Binding-site contacts:
Ligand atom C7 contacts residue LYS585 of chain 1.C at 3.6 Å.
Ligand atom O7 contacts residue ASN337 of chain 1.C at 3.8 Å.
Ligand atom C8 contacts residue LYS585 of chain 1.C at 3.5 Å.
Ligand atom C2 contacts residue LYS585 of chain 1.C at 3.8 Å.
Ligand atom N2 contacts residue THR586 of chain 1.C at 4.3 Å.
Ligand atom C1 contacts residue LYS585 of chain 1.C at 3.6 Å.
Ligand atom N2 contacts residue ASN337 of chain 1.C at 2.7 Å (h-bond).
Ligand atom N2 contacts residue LYS585 of chain 1.C at 2.9 Å (salt-bridge).
Ligand atom C8 contacts residue THR586 of chain 1.C at 3.9 Å.
Ligand atom C2 contacts residue ASN337 of chain 1.C at 2.3 Å.
Ligand atom C8 contacts residue ASN337 of chain 1.C at 4.4 Å.
Ligand atom C7 contacts residue ASN337 of chain 1.C at 3.4 Å.
Ligand atom C8 contacts residue SER587 of chain 1.C at 3.9 Å.
Ligand atom C3 contacts residue ASN337 of chain 1.C at 3.6 Å.
Ligand atom C1 contacts residue ASN337 of chain 1.C at 1.4 Å.
Ligand atom C4 contacts residue ASN337 of chain 1.C at 4.2 Å.
Ligand atom C5 contacts residue ASN337 of chain 1.C at 3.6 Å.
Ligand atom O5 contacts residue ASN337 of chain 1.C at 2.4 Å (h-bond).

Sequence of chain 1.C:
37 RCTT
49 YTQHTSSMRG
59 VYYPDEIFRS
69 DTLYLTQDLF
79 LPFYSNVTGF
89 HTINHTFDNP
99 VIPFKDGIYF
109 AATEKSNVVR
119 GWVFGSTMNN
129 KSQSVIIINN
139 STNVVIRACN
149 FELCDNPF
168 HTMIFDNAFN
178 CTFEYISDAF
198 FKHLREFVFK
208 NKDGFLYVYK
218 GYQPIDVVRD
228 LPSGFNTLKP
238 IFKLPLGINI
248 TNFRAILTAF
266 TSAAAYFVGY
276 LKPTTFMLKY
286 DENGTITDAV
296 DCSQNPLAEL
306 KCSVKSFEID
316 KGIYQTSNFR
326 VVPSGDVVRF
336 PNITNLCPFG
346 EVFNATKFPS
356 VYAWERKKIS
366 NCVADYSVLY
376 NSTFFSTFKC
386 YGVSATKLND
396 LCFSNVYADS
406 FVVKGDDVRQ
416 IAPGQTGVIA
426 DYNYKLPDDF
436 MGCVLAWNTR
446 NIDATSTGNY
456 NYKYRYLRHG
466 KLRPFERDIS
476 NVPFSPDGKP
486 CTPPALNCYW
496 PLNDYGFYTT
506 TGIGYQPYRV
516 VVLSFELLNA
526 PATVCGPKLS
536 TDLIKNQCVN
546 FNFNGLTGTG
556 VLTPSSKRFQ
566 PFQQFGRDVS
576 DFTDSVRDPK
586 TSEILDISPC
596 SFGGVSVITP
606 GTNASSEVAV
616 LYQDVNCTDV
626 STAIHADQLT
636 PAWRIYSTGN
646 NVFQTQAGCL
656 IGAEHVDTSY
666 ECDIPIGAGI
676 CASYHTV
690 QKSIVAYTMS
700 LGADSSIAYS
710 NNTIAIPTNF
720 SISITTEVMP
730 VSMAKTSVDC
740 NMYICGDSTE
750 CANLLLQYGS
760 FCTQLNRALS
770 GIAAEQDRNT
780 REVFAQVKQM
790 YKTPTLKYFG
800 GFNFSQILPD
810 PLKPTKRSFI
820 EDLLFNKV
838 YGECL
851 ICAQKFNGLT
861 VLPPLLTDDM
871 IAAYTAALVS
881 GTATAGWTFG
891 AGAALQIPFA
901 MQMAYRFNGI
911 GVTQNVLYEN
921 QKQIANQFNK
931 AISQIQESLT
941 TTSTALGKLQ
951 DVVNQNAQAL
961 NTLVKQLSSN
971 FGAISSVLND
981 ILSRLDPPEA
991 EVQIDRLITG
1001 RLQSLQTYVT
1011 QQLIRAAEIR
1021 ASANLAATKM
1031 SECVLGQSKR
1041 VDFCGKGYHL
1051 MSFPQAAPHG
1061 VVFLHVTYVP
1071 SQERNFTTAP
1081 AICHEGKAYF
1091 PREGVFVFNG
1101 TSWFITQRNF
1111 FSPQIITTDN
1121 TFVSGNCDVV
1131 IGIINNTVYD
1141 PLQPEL

This protein binds this small molecule.
Small molecule (SMILES): CC(=O)N[C@H]1[C@H](O[C@H]2[C@H](O)[C@@H](NC(C)=O)CO[C@@H]2CO)O[C@H](CO)[C@@H](O[C@@H]2O[C@H](CO)[C@@H](O)[C@H](O)[C@@H]2O)[C@@H]1O